Binding-site contacts:
Ligand atom O2 contacts residue GLU93 of chain 1.A at 4.0 Å.
Ligand atom N contacts residue LEU146 of chain 1.A at 3.5 Å.
Ligand atom C3 contacts residue ASP157 of chain 1.A at 3.8 Å.
Ligand atom O1 contacts residue GLU93 of chain 1.A at 3.9 Å.
Ligand atom C9 contacts residue CYS95 of chain 1.A at 3.9 Å (hydrophobic).
Ligand atom C13 contacts residue VAL32 of chain 1.A at 3.7 Å (hydrophobic).
Ligand atom C4 contacts residue LYS47 of chain 1.A at 3.5 Å.
Ligand atom C14 contacts residue GLY25 of chain 1.A at 3.6 Å.
Ligand atom C10 contacts residue LEU146 of chain 1.A at 3.8 Å (hydrophobic).
Ligand atom C12 contacts residue LEU24 of chain 1.A at 4.0 Å (hydrophobic).
Ligand atom O contacts residue ALA156 of chain 1.A at 3.6 Å.
Ligand atom N1 contacts residue LEU146 of chain 1.A at 3.7 Å.
Ligand atom C7 contacts residue LEU146 of chain 1.A at 3.8 Å (hydrophobic).
Ligand atom C10 contacts residue GLU93 of chain 1.A at 3.8 Å.
Ligand atom C8 contacts residue LEU146 of chain 1.A at 3.5 Å (hydrophobic).
Ligand atom C contacts residue GLY143 of chain 1.A at 3.1 Å.
Ligand atom C9 contacts residue LEU146 of chain 1.A at 3.3 Å (hydrophobic).
Ligand atom C14 contacts residue ASP26 of chain 1.A at 3.3 Å.
Ligand atom C15 contacts residue ASP26 of chain 1.A at 3.6 Å.
Ligand atom O1 contacts residue ALA45 of chain 1.A at 3.9 Å.
Ligand atom O2 contacts residue CYS95 of chain 1.A at 2.9 Å (h-bond).
Ligand atom C17 contacts residue LEU24 of chain 1.A at 3.5 Å (hydrophobic).
Ligand atom C7 contacts residue ALA45 of chain 1.A at 3.7 Å (hydrophobic).
Ligand atom C15 contacts residue LEU24 of chain 1.A at 3.9 Å (hydrophobic).
Ligand atom N contacts residue GLU93 of chain 1.A at 2.8 Å (salt-bridge).
Ligand atom C2 contacts residue ASP157 of chain 1.A at 3.8 Å.
Ligand atom C8 contacts residue ALA45 of chain 1.A at 3.9 Å (hydrophobic).
Ligand atom C9 contacts residue GLU93 of chain 1.A at 3.8 Å.
Ligand atom O1 contacts residue ILE92 of chain 1.A at 3.2 Å.
Ligand atom O2 contacts residue PHE94 of chain 1.A at 3.4 Å.
Ligand atom C contacts residue ASN144 of chain 1.A at 3.8 Å.
Ligand atom O contacts residue LEU146 of chain 1.A at 3.6 Å.
Ligand atom N2 contacts residue LEU24 of chain 1.A at 3.9 Å.
Ligand atom C15 contacts residue GLY25 of chain 1.A at 3.6 Å.
Ligand atom C contacts residue LEU146 of chain 1.A at 3.7 Å (hydrophobic).
Ligand atom C10 contacts residue ALA45 of chain 1.A at 3.5 Å (hydrophobic).
Ligand atom O2 contacts residue LEU146 of chain 1.A at 3.6 Å.
Ligand atom C9 contacts residue ALA45 of chain 1.A at 3.7 Å (hydrophobic).
Ligand atom C16 contacts residue LEU24 of chain 1.A at 3.5 Å (hydrophobic).
Ligand atom N contacts residue ALA45 of chain 1.A at 3.5 Å.

Sequence of chain 1.A:
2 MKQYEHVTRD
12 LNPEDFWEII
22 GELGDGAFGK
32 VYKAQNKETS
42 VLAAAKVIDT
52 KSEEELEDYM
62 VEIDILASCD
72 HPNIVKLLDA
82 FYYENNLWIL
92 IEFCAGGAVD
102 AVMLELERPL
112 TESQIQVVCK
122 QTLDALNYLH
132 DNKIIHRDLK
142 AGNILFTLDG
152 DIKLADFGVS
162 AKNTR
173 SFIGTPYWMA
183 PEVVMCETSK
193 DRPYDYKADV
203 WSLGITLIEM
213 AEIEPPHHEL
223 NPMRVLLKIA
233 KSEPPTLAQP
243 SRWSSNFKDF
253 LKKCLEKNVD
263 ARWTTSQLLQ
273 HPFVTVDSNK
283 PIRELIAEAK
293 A

A protein and the small-molecule ligand that binds it are described below.
Small molecule (SMILES): COc1ccccc1C1=C(Nc2nc3ccccc3s2)C(=O)NC1=O